Sequence of chain 37.A:
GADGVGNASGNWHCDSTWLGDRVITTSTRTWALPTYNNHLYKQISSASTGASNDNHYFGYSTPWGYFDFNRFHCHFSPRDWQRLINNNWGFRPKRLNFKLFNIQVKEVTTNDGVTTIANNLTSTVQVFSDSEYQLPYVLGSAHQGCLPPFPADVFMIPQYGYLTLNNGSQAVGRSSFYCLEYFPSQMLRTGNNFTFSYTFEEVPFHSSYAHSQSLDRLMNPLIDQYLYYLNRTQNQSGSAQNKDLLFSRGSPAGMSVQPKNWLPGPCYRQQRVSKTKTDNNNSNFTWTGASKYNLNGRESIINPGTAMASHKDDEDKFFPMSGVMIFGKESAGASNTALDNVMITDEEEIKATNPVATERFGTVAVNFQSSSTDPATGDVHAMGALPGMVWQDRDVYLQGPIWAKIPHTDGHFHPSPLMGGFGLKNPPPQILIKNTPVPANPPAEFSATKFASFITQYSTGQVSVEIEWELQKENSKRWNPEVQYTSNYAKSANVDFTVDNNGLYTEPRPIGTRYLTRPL

Sequence of chain 47.A:
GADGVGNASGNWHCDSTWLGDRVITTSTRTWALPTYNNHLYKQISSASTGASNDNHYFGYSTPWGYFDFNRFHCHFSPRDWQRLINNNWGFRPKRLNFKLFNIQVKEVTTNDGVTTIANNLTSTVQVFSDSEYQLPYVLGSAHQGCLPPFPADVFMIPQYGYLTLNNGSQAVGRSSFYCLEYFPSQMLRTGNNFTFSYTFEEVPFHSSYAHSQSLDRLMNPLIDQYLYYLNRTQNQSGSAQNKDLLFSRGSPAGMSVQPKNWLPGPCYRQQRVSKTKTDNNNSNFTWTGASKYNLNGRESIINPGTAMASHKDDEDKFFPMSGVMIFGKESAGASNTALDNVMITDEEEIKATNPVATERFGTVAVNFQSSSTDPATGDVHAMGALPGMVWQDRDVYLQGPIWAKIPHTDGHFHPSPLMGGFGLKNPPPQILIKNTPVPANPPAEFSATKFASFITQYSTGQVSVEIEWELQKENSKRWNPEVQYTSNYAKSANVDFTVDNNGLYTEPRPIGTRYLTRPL

This protein binds this small molecule.
Small molecule (SMILES): CC(=O)N[C@H]1[C@H]([C@H](O)[C@H](O)CO)O[C@@](O)(C(=O)O)C[C@@H]1O

Binding-site contacts:
Ligand atom C11 contacts residue ASN55 of chain 47.A at 3.2 Å.
Ligand atom O10 contacts residue SER256 of chain 37.A at 3.5 Å (h-bond).
Ligand atom C1 contacts residue ASN284 of chain 47.A at 3.8 Å.
Ligand atom C3 contacts residue THR286 of chain 47.A at 3.5 Å.
Ligand atom C11 contacts residue GLY254 of chain 37.A at 3.6 Å.
Ligand atom O2 contacts residue TRP287 of chain 47.A at 4.5 Å.
Ligand atom O2 contacts residue ASN231 of chain 37.A at 4.2 Å.
Ligand atom O4 contacts residue ASN231 of chain 37.A at 4.2 Å.
Ligand atom O2 contacts residue ASN284 of chain 47.A at 3.0 Å (h-bond).
Ligand atom C11 contacts residue ALA253 of chain 37.A at 3.6 Å (hydrophobic).
Ligand atom O1A contacts residue THR286 of chain 47.A at 4.2 Å.
Ligand atom O2 contacts residue THR286 of chain 47.A at 4.0 Å.
Ligand atom O1A contacts residue ASN284 of chain 47.A at 4.5 Å.
Ligand atom C10 contacts residue ASN55 of chain 47.A at 3.8 Å.
Ligand atom C2 contacts residue ASN231 of chain 37.A at 4.0 Å.
Ligand atom O2 contacts residue ARG232 of chain 37.A at 4.5 Å.
Ligand atom O4 contacts residue VAL257 of chain 37.A at 3.1 Å.
Ligand atom O4 contacts residue TRP287 of chain 47.A at 4.1 Å.
Ligand atom O1B contacts residue ASN284 of chain 47.A at 3.7 Å.
Ligand atom C2 contacts residue THR286 of chain 47.A at 4.2 Å.
Ligand atom C4 contacts residue VAL257 of chain 37.A at 4.4 Å (hydrophobic).
Ligand atom O1B contacts residue ARG232 of chain 37.A at 2.5 Å (salt-bridge).
Ligand atom C3 contacts residue TRP287 of chain 47.A at 4.1 Å (hydrophobic).
Ligand atom O10 contacts residue SER52 of chain 47.A at 4.4 Å.
Ligand atom O1A contacts residue ARG232 of chain 37.A at 3.5 Å.
Ligand atom O1B contacts residue ASN231 of chain 37.A at 4.3 Å.
Ligand atom C10 contacts residue SER256 of chain 37.A at 4.2 Å.
Ligand atom O10 contacts residue ASN55 of chain 47.A at 3.4 Å (h-bond).
Ligand atom C2 contacts residue ASN284 of chain 47.A at 3.9 Å.
Ligand atom C3 contacts residue ASN231 of chain 37.A at 3.9 Å.
Ligand atom C5 contacts residue ASN231 of chain 37.A at 4.5 Å.
Ligand atom C11 contacts residue SER256 of chain 37.A at 4.3 Å.
Ligand atom C4 contacts residue ASN231 of chain 37.A at 3.5 Å.
Ligand atom C1 contacts residue ARG232 of chain 37.A at 3.6 Å.
Ligand atom O1A contacts residue ASN231 of chain 37.A at 2.7 Å (h-bond).
Ligand atom C1 contacts residue ASN231 of chain 37.A at 3.6 Å.